Binding-site contacts:
Ligand atom C5 contacts residue ASN259 of chain 17.L at 3.7 Å.
Ligand atom C4 contacts residue ASN259 of chain 17.L at 4.2 Å.
Ligand atom C2 contacts residue ASN259 of chain 17.L at 2.4 Å.
Ligand atom C8 contacts residue ASN259 of chain 17.L at 4.4 Å.
Ligand atom O7 contacts residue THR116 of chain 17.K at 3.9 Å.
Ligand atom C1 contacts residue ASN259 of chain 17.L at 1.4 Å.
Ligand atom O7 contacts residue ASN259 of chain 17.L at 2.9 Å (h-bond).
Ligand atom C7 contacts residue ASN259 of chain 17.L at 3.1 Å.
Ligand atom C8 contacts residue LYS181 of chain 17.K at 4.3 Å.
Ligand atom O7 contacts residue LYS181 of chain 17.K at 4.3 Å.
Ligand atom O6 contacts residue ASN259 of chain 17.L at 4.2 Å.
Ligand atom N2 contacts residue ASN259 of chain 17.L at 2.9 Å (h-bond).
Ligand atom C3 contacts residue ASN259 of chain 17.L at 3.8 Å.
Ligand atom O5 contacts residue ASN259 of chain 17.L at 2.3 Å (h-bond).

Sequence of chain 17.K:
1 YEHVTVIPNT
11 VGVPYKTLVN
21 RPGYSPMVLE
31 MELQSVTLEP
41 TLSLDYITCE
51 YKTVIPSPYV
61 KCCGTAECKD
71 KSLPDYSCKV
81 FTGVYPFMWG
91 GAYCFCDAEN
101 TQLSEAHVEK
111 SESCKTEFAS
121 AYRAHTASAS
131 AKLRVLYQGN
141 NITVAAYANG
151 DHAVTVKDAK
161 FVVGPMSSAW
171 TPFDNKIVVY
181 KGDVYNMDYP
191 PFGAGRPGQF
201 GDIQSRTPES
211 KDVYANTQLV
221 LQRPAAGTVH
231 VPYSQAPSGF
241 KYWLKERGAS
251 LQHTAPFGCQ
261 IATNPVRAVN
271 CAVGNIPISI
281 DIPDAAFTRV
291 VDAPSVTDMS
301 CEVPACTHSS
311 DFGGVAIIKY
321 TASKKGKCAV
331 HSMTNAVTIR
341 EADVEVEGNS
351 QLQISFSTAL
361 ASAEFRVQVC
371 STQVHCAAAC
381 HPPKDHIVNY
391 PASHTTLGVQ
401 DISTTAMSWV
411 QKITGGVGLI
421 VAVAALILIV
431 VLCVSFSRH

Sequence of chain 17.L:
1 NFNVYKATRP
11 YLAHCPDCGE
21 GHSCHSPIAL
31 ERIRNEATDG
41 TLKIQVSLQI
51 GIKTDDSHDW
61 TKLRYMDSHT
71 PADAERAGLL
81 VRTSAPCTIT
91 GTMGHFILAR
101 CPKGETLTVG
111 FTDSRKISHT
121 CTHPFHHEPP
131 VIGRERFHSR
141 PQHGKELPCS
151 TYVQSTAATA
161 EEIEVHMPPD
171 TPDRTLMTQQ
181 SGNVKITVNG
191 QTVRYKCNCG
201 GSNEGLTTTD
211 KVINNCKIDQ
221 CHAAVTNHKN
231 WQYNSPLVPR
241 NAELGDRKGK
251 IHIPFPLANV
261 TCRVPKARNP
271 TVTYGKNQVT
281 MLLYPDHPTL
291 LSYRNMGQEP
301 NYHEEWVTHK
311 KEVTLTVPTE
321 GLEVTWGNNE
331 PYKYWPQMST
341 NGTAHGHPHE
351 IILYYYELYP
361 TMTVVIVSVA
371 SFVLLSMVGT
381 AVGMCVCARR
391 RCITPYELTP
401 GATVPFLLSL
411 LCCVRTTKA

A protein and the small-molecule ligand that binds it are described below.
Small molecule (SMILES): CC(=O)N[C@@H]1[C@@H](O)[C@H](O)[C@@H](CO)O[C@H]1O